Sequence of chain 1.A:
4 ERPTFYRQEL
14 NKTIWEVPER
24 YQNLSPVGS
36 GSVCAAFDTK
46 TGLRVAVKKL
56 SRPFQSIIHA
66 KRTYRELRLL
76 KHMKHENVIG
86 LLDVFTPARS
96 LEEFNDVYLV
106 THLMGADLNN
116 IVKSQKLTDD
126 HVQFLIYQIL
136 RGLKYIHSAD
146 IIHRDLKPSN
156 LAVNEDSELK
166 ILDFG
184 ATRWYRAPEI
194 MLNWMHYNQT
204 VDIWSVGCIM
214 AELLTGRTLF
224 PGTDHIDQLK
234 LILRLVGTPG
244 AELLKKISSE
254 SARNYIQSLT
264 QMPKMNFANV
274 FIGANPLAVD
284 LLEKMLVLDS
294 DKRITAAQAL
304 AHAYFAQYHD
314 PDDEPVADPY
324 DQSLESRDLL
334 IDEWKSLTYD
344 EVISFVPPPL

The protein below binds the small molecule below.
Small molecule (SMILES): Cc1ccc(-n2nc(C(C)(C)C)cc2NC(=O)Nc2nc(CCOCc3ccncc3)cs2)cc1

Binding-site contacts:
Ligand atom OAE contacts residue LEU167 of chain 1.A at 3.4 Å.
Ligand atom CBG contacts residue ASP168 of chain 1.A at 3.8 Å.
Ligand atom CAH contacts residue LEU108 of chain 1.A at 3.7 Å (hydrophobic).
Ligand atom NAU contacts residue ASP168 of chain 1.A at 3.7 Å.
Ligand atom NBH contacts residue ASP168 of chain 1.A at 3.6 Å.
Ligand atom OAX contacts residue VAL38 of chain 1.A at 3.8 Å.
Ligand atom CAO contacts residue ASP168 of chain 1.A at 3.6 Å.
Ligand atom CAJ contacts residue ARG70 of chain 1.A at 3.7 Å.
Ligand atom OAE contacts residue ASP168 of chain 1.A at 2.8 Å (salt-bridge).
Ligand atom NAS contacts residue HIS107 of chain 1.A at 3.7 Å.
Ligand atom NAW contacts residue GLU71 of chain 1.A at 2.6 Å (salt-bridge).
Ligand atom CBG contacts residue GLU71 of chain 1.A at 3.6 Å.
Ligand atom CAM contacts residue GLU71 of chain 1.A at 3.8 Å.
Ligand atom OAX contacts residue PHE169 of chain 1.A at 3.6 Å.
Ligand atom CAJ contacts residue GLU71 of chain 1.A at 3.5 Å.
Ligand atom CAG contacts residue HIS107 of chain 1.A at 3.6 Å.
Ligand atom CAF contacts residue MET109 of chain 1.A at 3.3 Å (hydrophobic).
Ligand atom CAK contacts residue GLU71 of chain 1.A at 3.9 Å.
Ligand atom SAY contacts residue PHE169 of chain 1.A at 3.3 Å.
Ligand atom CAM contacts residue ASP168 of chain 1.A at 3.5 Å.
Ligand atom SAY contacts residue ASP168 of chain 1.A at 3.7 Å.
Ligand atom CAL contacts residue LEU74 of chain 1.A at 3.8 Å (hydrophobic).
Ligand atom CAC contacts residue MET78 of chain 1.A at 3.7 Å (hydrophobic).
Ligand atom CBA contacts residue GLU71 of chain 1.A at 3.7 Å.
Ligand atom CAA contacts residue ARG67 of chain 1.A at 3.7 Å.
Ligand atom CAF contacts residue LEU108 of chain 1.A at 3.8 Å (hydrophobic).
Ligand atom NAW contacts residue ASP168 of chain 1.A at 3.2 Å (salt-bridge).
Ligand atom CAB contacts residue LEU167 of chain 1.A at 3.8 Å (hydrophobic).
Ligand atom NAV contacts residue ASP168 of chain 1.A at 3.1 Å (salt-bridge).
Ligand atom CAZ contacts residue GLU71 of chain 1.A at 3.4 Å.
Ligand atom OAE contacts residue ILE84 of chain 1.A at 3.6 Å.
Ligand atom NAV contacts residue GLU71 of chain 1.A at 3.2 Å (salt-bridge).
Ligand atom CAR contacts residue ALA51 of chain 1.A at 3.8 Å (hydrophobic).
Ligand atom CBE contacts residue ASP168 of chain 1.A at 3.6 Å.
Ligand atom CAN contacts residue PHE169 of chain 1.A at 3.1 Å (hydrophobic).
Ligand atom NAS contacts residue MET109 of chain 1.A at 3.1 Å (h-bond).
Ligand atom CAP contacts residue THR106 of chain 1.A at 3.9 Å.
Ligand atom CBF contacts residue ASP168 of chain 1.A at 3.7 Å.
Ligand atom CAP contacts residue ALA51 of chain 1.A at 3.5 Å (hydrophobic).
Ligand atom CAZ contacts residue ASP168 of chain 1.A at 2.9 Å.